Binding-site contacts:
Ligand atom C31 contacts residue LEU216 of chain 25.A at 3.4 Å (hydrophobic).
Ligand atom C3 contacts residue W711 of chain 25.F at 3.3 Å.
Ligand atom N2 contacts residue THR97 of chain 25.A at 3.7 Å.
Ligand atom C4B contacts residue TYR146 of chain 25.A at 3.7 Å (hydrophobic).
Ligand atom C4A contacts residue ILE170 of chain 25.A at 3.9 Å (hydrophobic).
Ligand atom C4A contacts residue MET181 of chain 25.A at 3.6 Å (hydrophobic).
Ligand atom C6B contacts residue TYR146 of chain 25.A at 3.8 Å (hydrophobic).
Ligand atom C31 contacts residue ASN214 of chain 25.A at 3.3 Å.
Ligand atom C6C contacts residue ILE186 of chain 25.A at 3.9 Å (hydrophobic).
Ligand atom C31 contacts residue W711 of chain 25.F at 3.0 Å.
Ligand atom N3A contacts residue ALA24 of chain 25.C at 3.8 Å.
Ligand atom C2C contacts residue THR97 of chain 25.A at 3.9 Å.
Ligand atom N3A contacts residue TYR146 of chain 25.A at 4.0 Å.
Ligand atom C1B contacts residue ILE183 of chain 25.A at 4.0 Å (hydrophobic).
Ligand atom O1A contacts residue PHE121 of chain 25.A at 4.0 Å.
Ligand atom C4A contacts residue LEU14 of chain 21.C at 4.0 Å (hydrophobic).
Ligand atom C3C contacts residue LEU216 of chain 25.A at 3.7 Å (hydrophobic).
Ligand atom O1 contacts residue THR97 of chain 25.A at 3.4 Å (h-bond).
Ligand atom C4C contacts residue MET117 of chain 25.A at 3.9 Å (hydrophobic).
Ligand atom C1C contacts residue PHE115 of chain 25.A at 3.9 Å (hydrophobic).
Ligand atom C2A contacts residue TYR146 of chain 25.A at 3.7 Å (hydrophobic).
Ligand atom C5A contacts residue ILE144 of chain 25.A at 3.7 Å (hydrophobic).
Ligand atom C5B contacts residue ILE183 of chain 25.A at 3.7 Å (hydrophobic).
Ligand atom C4 contacts residue TYR192 of chain 25.A at 3.5 Å (hydrophobic).
Ligand atom C1C contacts residue THR97 of chain 25.A at 3.9 Å.
Ligand atom C5A contacts residue PRO168 of chain 25.A at 4.0 Å (hydrophobic).
Ligand atom C3B contacts residue ILE219 of chain 25.A at 3.8 Å (hydrophobic).
Ligand atom O1B contacts residue ILE95 of chain 25.A at 3.6 Å.
Ligand atom C4B contacts residue ILE183 of chain 25.A at 4.0 Å (hydrophobic).
Ligand atom N3A contacts residue MET181 of chain 25.A at 3.3 Å.
Ligand atom C2A contacts residue MET181 of chain 25.A at 3.7 Å (hydrophobic).
Ligand atom O1 contacts residue W711 of chain 25.F at 3.7 Å.
Ligand atom N2 contacts residue W711 of chain 25.F at 2.9 Å.
Ligand atom C3C contacts residue TYR192 of chain 25.A at 4.0 Å (hydrophobic).
Ligand atom C5B contacts residue TYR146 of chain 25.A at 3.4 Å (hydrophobic).
Ligand atom C5A contacts residue ILE170 of chain 25.A at 3.8 Å (hydrophobic).
Ligand atom C4A contacts residue ALA24 of chain 25.C at 4.0 Å (hydrophobic).
Ligand atom C2B contacts residue ILE219 of chain 25.A at 3.8 Å (hydrophobic).
Ligand atom C2C contacts residue LEU216 of chain 25.A at 3.7 Å (hydrophobic).
Ligand atom C6B contacts residue ILE183 of chain 25.A at 3.6 Å (hydrophobic).

Sequence of chain 25.C:
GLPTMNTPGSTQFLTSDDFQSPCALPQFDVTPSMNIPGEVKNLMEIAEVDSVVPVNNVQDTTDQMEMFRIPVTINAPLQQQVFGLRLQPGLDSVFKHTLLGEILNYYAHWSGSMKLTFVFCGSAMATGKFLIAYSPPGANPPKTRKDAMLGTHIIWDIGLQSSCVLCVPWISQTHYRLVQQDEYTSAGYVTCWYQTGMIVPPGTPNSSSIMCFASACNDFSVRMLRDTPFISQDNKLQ

The small molecule below binds the protein below.
Small molecule (SMILES): Cc1cc(CCCCCCCOc2ccc(C3=NCCO3)cc2)on1

Sequence of chain 25.A:
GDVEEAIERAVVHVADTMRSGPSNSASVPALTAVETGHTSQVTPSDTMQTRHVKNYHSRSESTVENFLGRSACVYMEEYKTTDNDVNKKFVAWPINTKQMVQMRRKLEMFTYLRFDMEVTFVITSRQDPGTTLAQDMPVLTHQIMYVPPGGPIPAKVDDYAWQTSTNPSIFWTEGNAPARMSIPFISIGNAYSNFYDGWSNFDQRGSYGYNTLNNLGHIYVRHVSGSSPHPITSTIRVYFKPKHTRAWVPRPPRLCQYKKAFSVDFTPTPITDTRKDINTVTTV

Sequence of chain 21.C:
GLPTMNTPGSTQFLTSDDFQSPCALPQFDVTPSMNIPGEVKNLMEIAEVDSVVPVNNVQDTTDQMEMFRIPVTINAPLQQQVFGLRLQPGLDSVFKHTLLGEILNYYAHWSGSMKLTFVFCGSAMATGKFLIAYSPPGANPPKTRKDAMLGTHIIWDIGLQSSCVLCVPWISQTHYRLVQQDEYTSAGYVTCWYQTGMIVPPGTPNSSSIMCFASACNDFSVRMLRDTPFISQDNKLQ